Binding-site contacts:
Ligand atom OP1 contacts residue VAL55 of chain 1.A at 3.6 Å.
Ligand atom OP2 contacts residue NA1 of chain 1.I at 3.0 Å (h-bond).
Ligand atom OP2 contacts residue GLY56 of chain 1.A at 3.7 Å.
Ligand atom N3 contacts residue ALA28 of chain 1.A at 3.7 Å.
Ligand atom OP2 contacts residue GLY56 of chain 1.A at 3.5 Å.
Ligand atom OP3 contacts residue LYS25 of chain 1.A at 3.0 Å (salt-bridge).
Ligand atom OP1 contacts residue GLY54 of chain 1.A at 2.7 Å (h-bond).
Ligand atom N7 contacts residue LYS25 of chain 1.A at 3.5 Å.
Ligand atom OP1 contacts residue LYS58 of chain 1.A at 3.6 Å.
Ligand atom C4' contacts residue GLY54 of chain 1.A at 3.3 Å.
Ligand atom P contacts residue GLY56 of chain 1.A at 3.6 Å.
Ligand atom OP1 contacts residue ILE59 of chain 1.A at 2.8 Å (h-bond).
Ligand atom C3' contacts residue GLY56 of chain 1.A at 3.5 Å.
Ligand atom C3' contacts residue LYS58 of chain 1.A at 3.8 Å.
Ligand atom OP1 contacts residue THR57 of chain 1.A at 3.8 Å.
Ligand atom OP2 contacts residue LYS58 of chain 1.A at 3.1 Å (salt-bridge).
Ligand atom OP1 contacts residue PRO53 of chain 1.A at 3.7 Å.
Ligand atom P contacts residue LYS58 of chain 1.A at 3.2 Å.
Ligand atom O5' contacts residue GLY56 of chain 1.A at 3.3 Å (h-bond).
Ligand atom O5' contacts residue LYS25 of chain 1.A at 3.6 Å.
Ligand atom O3' contacts residue GLY56 of chain 1.A at 3.9 Å.
Ligand atom P contacts residue LYS58 of chain 1.A at 3.7 Å.
Ligand atom OP1 contacts residue LYS25 of chain 1.A at 3.8 Å.
Ligand atom O3' contacts residue GLY54 of chain 1.A at 3.4 Å.
Ligand atom C5 contacts residue LYS25 of chain 1.A at 3.9 Å.
Ligand atom OP1 contacts residue NA1 of chain 1.I at 2.9 Å (h-bond).
Ligand atom C8 contacts residue LYS25 of chain 1.A at 3.6 Å.
Ligand atom OP2 contacts residue THR57 of chain 1.A at 3.5 Å (h-bond).
Ligand atom OP1 contacts residue LYS58 of chain 1.A at 2.6 Å (salt-bridge).
Ligand atom P contacts residue ILE59 of chain 1.A at 3.6 Å.
Ligand atom C5' contacts residue GLY56 of chain 1.A at 3.4 Å.
Ligand atom O3' contacts residue VAL55 of chain 1.A at 3.8 Å.
Ligand atom C5' contacts residue GLY54 of chain 1.A at 3.2 Å.
Ligand atom C5' contacts residue TYR29 of chain 1.A at 3.4 Å (hydrophobic).
Ligand atom O3' contacts residue ILE59 of chain 1.A at 3.5 Å.
Ligand atom OP1 contacts residue GLY56 of chain 1.A at 2.9 Å (h-bond).
Ligand atom OP2 contacts residue LYS58 of chain 1.A at 2.8 Å (salt-bridge).
Ligand atom OP1 contacts residue LEU52 of chain 1.A at 3.6 Å (h-bond).
Ligand atom P contacts residue NA1 of chain 1.I at 3.4 Å.
Ligand atom P contacts residue GLY54 of chain 1.A at 3.8 Å.

The protein below binds the small molecule below.
Small molecule (SMILES): Cc1cn([C@H]2C[C@H](O[P](=O)(O)OC[C@H]3O[C@@H](n4ccc(N)nc4=O)C[C@@H]3O[P](=O)(O)OC[C@H]3O[C@@H](n4cnc5c(=O)nc(N)[nH]c54)C[C@@H]3O[P](=O)(O)OC[C@H]3O[C@@H](n4cnc5c(=O)nc(N)[nH]c54)C[C@@H]3O)[C@@H](CO[P](=O)(O)O[C@H]3C[C@H](n4cnc5c(=O)nc(N)[nH]c54)O[C@@H]3COP(=O)(O)O)O2)c(=O)[nH]c1=O

Sequence of chain 1.A:
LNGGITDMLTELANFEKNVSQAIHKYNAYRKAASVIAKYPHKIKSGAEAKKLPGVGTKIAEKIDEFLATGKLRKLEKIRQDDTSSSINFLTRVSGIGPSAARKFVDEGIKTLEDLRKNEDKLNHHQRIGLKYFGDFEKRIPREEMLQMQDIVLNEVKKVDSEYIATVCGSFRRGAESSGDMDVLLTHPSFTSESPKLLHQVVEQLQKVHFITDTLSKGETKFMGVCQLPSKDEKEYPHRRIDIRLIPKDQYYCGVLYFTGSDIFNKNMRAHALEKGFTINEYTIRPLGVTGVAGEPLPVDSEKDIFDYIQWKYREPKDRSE